Binding-site contacts:
Ligand atom CG2 contacts residue ARG92 of chain 1.B at 3.3 Å.
Ligand atom CD contacts residue TYR202 of chain 1.B at 3.5 Å (hydrophobic).
Ligand atom OE1 contacts residue ASN59 of chain 1.B at 2.9 Å (h-bond).
Ligand atom OE1 contacts residue TYR202 of chain 1.B at 3.7 Å.
Ligand atom OE2 contacts residue GLY186 of chain 1.B at 3.3 Å (h-bond).
Ligand atom OE2 contacts residue SER185 of chain 1.B at 2.6 Å (h-bond).
Ligand atom OE2 contacts residue ARG92 of chain 1.B at 2.3 Å (salt-bridge).
Ligand atom CB contacts residue ARG57 of chain 1.B at 3.8 Å.
Ligand atom CG contacts residue TYR11 of chain 1.B at 3.5 Å (hydrophobic).
Ligand atom OE1 contacts residue ARG160 of chain 1.B at 2.8 Å (salt-bridge).
Ligand atom C contacts residue SER232 of chain 1.B at 3.5 Å.
Ligand atom O contacts residue GLN207 of chain 1.B at 2.6 Å (h-bond).
Ligand atom OE2 contacts residue TYR202 of chain 1.B at 2.8 Å (h-bond).
Ligand atom OE1 contacts residue SER40 of chain 1.B at 3.5 Å (h-bond).
Ligand atom O contacts residue PHE254 of chain 1.B at 3.4 Å.
Ligand atom CG contacts residue TYR202 of chain 1.B at 3.8 Å (hydrophobic).
Ligand atom C contacts residue SER279 of chain 1.B at 3.8 Å.
Ligand atom O contacts residue ALA233 of chain 1.B at 3.7 Å.
Ligand atom O contacts residue SER279 of chain 1.B at 2.7 Å (h-bond).
Ligand atom OE1 contacts residue ARG57 of chain 1.B at 3.1 Å (salt-bridge).
Ligand atom CA contacts residue TYR249 of chain 1.B at 3.5 Å (hydrophobic).
Ligand atom CB contacts residue ASN59 of chain 1.B at 3.6 Å.
Ligand atom CD contacts residue TYR11 of chain 1.B at 3.5 Å (hydrophobic).
Ligand atom CD contacts residue ARG92 of chain 1.B at 3.2 Å.
Ligand atom CD contacts residue SER185 of chain 1.B at 3.3 Å.
Ligand atom O contacts residue TYR249 of chain 1.B at 3.4 Å.
Ligand atom O contacts residue TYR11 of chain 1.B at 3.8 Å.
Ligand atom CD contacts residue SER40 of chain 1.B at 3.3 Å.
Ligand atom O contacts residue PHE254 of chain 1.B at 3.6 Å.
Ligand atom N contacts residue TYR249 of chain 1.B at 3.4 Å.
Ligand atom C contacts residue GLN207 of chain 1.B at 3.8 Å.
Ligand atom CB contacts residue TYR202 of chain 1.B at 3.3 Å (hydrophobic).
Ligand atom O contacts residue SER232 of chain 1.B at 2.5 Å (h-bond).
Ligand atom OE2 contacts residue SER40 of chain 1.B at 2.5 Å (h-bond).
Ligand atom CG contacts residue ARG92 of chain 1.B at 3.5 Å.
Ligand atom OE2 contacts residue TYR11 of chain 1.B at 3.5 Å.
Ligand atom CA contacts residue SER232 of chain 1.B at 3.7 Å.
Ligand atom CA contacts residue PHE254 of chain 1.B at 3.8 Å (hydrophobic).
Ligand atom OE1 contacts residue SER185 of chain 1.B at 3.3 Å (h-bond).
Ligand atom O contacts residue TYR249 of chain 1.B at 3.3 Å.

The small molecule below binds the protein below.
Small molecule (SMILES): C[C@@H](O)[C@@H]1NC(=O)[C@H](CCC(=O)O)NC(=O)[C@H](CCC(=O)O)NC(=O)[C@H](CC(=O)O)NC(=O)CCN[C@H](O)[C@H](CCC(=O)O)NC(=O)CNC1=O

Sequence of chain 1.B:
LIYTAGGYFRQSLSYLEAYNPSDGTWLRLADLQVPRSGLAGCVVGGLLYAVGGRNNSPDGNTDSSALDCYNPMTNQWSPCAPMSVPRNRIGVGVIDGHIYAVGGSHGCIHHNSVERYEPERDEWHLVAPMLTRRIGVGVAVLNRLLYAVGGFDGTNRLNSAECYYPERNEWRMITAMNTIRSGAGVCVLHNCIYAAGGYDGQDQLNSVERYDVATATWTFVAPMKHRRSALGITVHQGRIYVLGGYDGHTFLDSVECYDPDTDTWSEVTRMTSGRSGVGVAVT